Sequence of chain 1.A:
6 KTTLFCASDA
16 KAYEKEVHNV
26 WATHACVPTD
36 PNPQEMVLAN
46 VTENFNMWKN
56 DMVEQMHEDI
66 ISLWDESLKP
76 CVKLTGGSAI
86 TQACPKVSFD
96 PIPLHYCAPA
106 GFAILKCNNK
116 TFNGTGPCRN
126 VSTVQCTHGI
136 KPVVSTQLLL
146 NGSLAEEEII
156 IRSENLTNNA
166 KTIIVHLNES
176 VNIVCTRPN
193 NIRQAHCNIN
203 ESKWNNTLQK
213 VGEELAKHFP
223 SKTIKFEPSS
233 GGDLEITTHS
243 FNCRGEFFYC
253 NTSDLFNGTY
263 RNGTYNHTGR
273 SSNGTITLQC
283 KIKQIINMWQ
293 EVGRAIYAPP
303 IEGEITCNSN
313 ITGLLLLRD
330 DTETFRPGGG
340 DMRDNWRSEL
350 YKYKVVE

This protein binds this small molecule.
Small molecule (SMILES): CC(=O)N[C@@H]1[C@@H](O)[C@H](O)[C@@H](CO)O[C@H]1O

Binding-site contacts:
Ligand atom C7 contacts residue ILE156 of chain 1.A at 4.3 Å (hydrophobic).
Ligand atom O7 contacts residue ASN118 of chain 1.A at 2.8 Å (h-bond).
Ligand atom C3 contacts residue ASN118 of chain 1.A at 3.8 Å.
Ligand atom O7 contacts residue ILE156 of chain 1.A at 3.9 Å.
Ligand atom C5 contacts residue THR120 of chain 1.A at 3.8 Å.
Ligand atom C8 contacts residue LEU161 of chain 1.A at 3.8 Å (hydrophobic).
Ligand atom O6 contacts residue THR120 of chain 1.A at 4.0 Å.
Ligand atom C7 contacts residue ASN118 of chain 1.A at 3.0 Å.
Ligand atom O5 contacts residue ASN118 of chain 1.A at 2.4 Å (h-bond).
Ligand atom C4 contacts residue ASN118 of chain 1.A at 4.2 Å.
Ligand atom O5 contacts residue THR120 of chain 1.A at 3.6 Å.
Ligand atom C8 contacts residue SER158 of chain 1.A at 3.6 Å.
Ligand atom C6 contacts residue THR120 of chain 1.A at 4.0 Å.
Ligand atom C1 contacts residue ASN118 of chain 1.A at 1.4 Å.
Ligand atom C2 contacts residue THR120 of chain 1.A at 4.4 Å.
Ligand atom C8 contacts residue ARG157 of chain 1.A at 4.3 Å.
Ligand atom C2 contacts residue ASN118 of chain 1.A at 2.5 Å.
Ligand atom C8 contacts residue ASN118 of chain 1.A at 4.3 Å.
Ligand atom N2 contacts residue ASN118 of chain 1.A at 2.9 Å (h-bond).
Ligand atom C8 contacts residue ILE156 of chain 1.A at 3.9 Å (hydrophobic).
Ligand atom C3 contacts residue THR120 of chain 1.A at 4.3 Å.
Ligand atom O7 contacts residue HIS220 of chain 1.A at 3.5 Å (h-bond).
Ligand atom C7 contacts residue HIS220 of chain 1.A at 4.4 Å.
Ligand atom C5 contacts residue ASN118 of chain 1.A at 3.7 Å.
Ligand atom C1 contacts residue THR120 of chain 1.A at 3.6 Å.